Sequence of chain 1.A:
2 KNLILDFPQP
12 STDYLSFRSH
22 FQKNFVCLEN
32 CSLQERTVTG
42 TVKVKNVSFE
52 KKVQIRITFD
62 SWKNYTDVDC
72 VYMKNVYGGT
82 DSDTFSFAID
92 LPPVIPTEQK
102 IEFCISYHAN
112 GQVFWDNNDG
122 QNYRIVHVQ

Binding-site contacts:
Ligand atom C3 contacts residue ASN47 of chain 1.A at 4.2 Å.
Ligand atom C2 contacts residue GLU51 of chain 1.A at 3.6 Å.
Ligand atom O3 contacts residue GLU51 of chain 1.A at 2.6 Å (salt-bridge).
Ligand atom C3 contacts residue LYS52 of chain 1.A at 3.5 Å.
Ligand atom O5 contacts residue TYR73 of chain 1.A at 3.2 Å.
Ligand atom O4 contacts residue TYR73 of chain 1.A at 4.3 Å.
Ligand atom C5 contacts residue TYR73 of chain 1.A at 4.1 Å (hydrophobic).
Ligand atom O3 contacts residue ASP84 of chain 1.A at 3.4 Å (salt-bridge).
Ligand atom C2 contacts residue NA1 of chain 1.C at 4.2 Å.
Ligand atom C1 contacts residue GLU51 of chain 1.A at 4.3 Å.
Ligand atom O2 contacts residue PHE86 of chain 1.A at 3.9 Å.
Ligand atom O2 contacts residue ASN47 of chain 1.A at 3.3 Å (h-bond).
Ligand atom C2 contacts residue LYS52 of chain 1.A at 3.8 Å.
Ligand atom O3 contacts residue LYS52 of chain 1.A at 2.8 Å (salt-bridge).
Ligand atom C2 contacts residue PHE86 of chain 1.A at 4.1 Å (hydrophobic).
Ligand atom O3 contacts residue PHE86 of chain 1.A at 4.3 Å.
Ligand atom C1 contacts residue TYR73 of chain 1.A at 3.5 Å (hydrophobic).
Ligand atom O3 contacts residue ASN47 of chain 1.A at 2.9 Å (h-bond).
Ligand atom C3 contacts residue PHE50 of chain 1.A at 3.6 Å (hydrophobic).
Ligand atom O2 contacts residue LYS52 of chain 1.A at 3.0 Å (salt-bridge).
Ligand atom C6 contacts residue TYR73 of chain 1.A at 3.7 Å (hydrophobic).
Ligand atom O2 contacts residue NA1 of chain 1.C at 4.0 Å.
Ligand atom C3 contacts residue GLU51 of chain 1.A at 3.2 Å.
Ligand atom O3 contacts residue PHE50 of chain 1.A at 3.6 Å.
Ligand atom O3 contacts residue NA1 of chain 1.C at 2.7 Å (h-bond).
Ligand atom C3 contacts residue NA1 of chain 1.C at 3.8 Å.
Ligand atom O2 contacts residue ASP84 of chain 1.A at 2.6 Å (salt-bridge).
Ligand atom C4 contacts residue NA1 of chain 1.C at 4.1 Å.
Ligand atom O2 contacts residue GLU51 of chain 1.A at 2.7 Å (salt-bridge).
Ligand atom O4 contacts residue GLU51 of chain 1.A at 3.8 Å.
Ligand atom C2 contacts residue ASP84 of chain 1.A at 3.4 Å.
Ligand atom C5 contacts residue PHE50 of chain 1.A at 3.9 Å (hydrophobic).
Ligand atom C3 contacts residue ASP84 of chain 1.A at 4.0 Å.
Ligand atom O4 contacts residue PHE50 of chain 1.A at 3.6 Å.
Ligand atom O2 contacts residue PHE50 of chain 1.A at 2.7 Å (h-bond).
Ligand atom C2 contacts residue TYR73 of chain 1.A at 4.1 Å (hydrophobic).
Ligand atom C2 contacts residue PHE50 of chain 1.A at 3.8 Å (hydrophobic).
Ligand atom C4 contacts residue TYR73 of chain 1.A at 3.8 Å (hydrophobic).
Ligand atom C4 contacts residue PHE50 of chain 1.A at 4.3 Å (hydrophobic).
Ligand atom O3 contacts residue TYR73 of chain 1.A at 4.0 Å.

A protein and the small-molecule ligand that binds it are described below.
Small molecule (SMILES): OC[C@H]1O[C@@H]2O[C@H]3[C@H](O)[C@@H](O)[C@@H](O[C@H]4[C@H](O)[C@@H](O)[C@@H](O[C@H]5[C@H](O)[C@@H](O)[C@@H](O[C@H]6[C@H](O)[C@@H](O)[C@@H](O[C@H]7[C@H](O)[C@@H](O)[C@@H](O[C@H]8[C@H](O)[C@@H](O)[C@@H](O[C@H]1[C@H](O)[C@H]2O)O[C@@H]8CO)O[C@@H]7CO)O[C@@H]6CO)O[C@@H]5CO)O[C@@H]4CO)O[C@@H]3CO